Sequence of chain 5.E:
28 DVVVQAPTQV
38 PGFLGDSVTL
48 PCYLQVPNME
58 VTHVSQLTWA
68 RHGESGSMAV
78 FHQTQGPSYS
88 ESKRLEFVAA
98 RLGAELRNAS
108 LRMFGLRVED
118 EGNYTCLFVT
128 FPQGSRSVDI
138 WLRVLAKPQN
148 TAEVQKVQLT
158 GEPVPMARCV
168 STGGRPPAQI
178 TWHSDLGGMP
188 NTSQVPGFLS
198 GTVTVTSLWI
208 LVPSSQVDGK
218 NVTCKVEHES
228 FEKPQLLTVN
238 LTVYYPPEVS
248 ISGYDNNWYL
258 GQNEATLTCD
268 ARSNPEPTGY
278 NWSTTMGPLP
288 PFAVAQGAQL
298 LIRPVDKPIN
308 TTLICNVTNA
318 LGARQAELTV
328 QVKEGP

Binding-site contacts:
Ligand atom C1 contacts residue ASN188 of chain 5.E at 1.4 Å.
Ligand atom N2 contacts residue ASN188 of chain 5.E at 3.1 Å (h-bond).
Ligand atom C3 contacts residue ASN188 of chain 5.E at 3.9 Å.
Ligand atom O6 contacts residue ASN188 of chain 5.E at 4.5 Å.
Ligand atom O5 contacts residue ASN188 of chain 5.E at 2.3 Å (h-bond).
Ligand atom C4 contacts residue ASN188 of chain 5.E at 4.2 Å.
Ligand atom C5 contacts residue ASN188 of chain 5.E at 3.6 Å.
Ligand atom O7 contacts residue ASN188 of chain 5.E at 4.2 Å.
Ligand atom C2 contacts residue ASN188 of chain 5.E at 2.6 Å.
Ligand atom C7 contacts residue ASN188 of chain 5.E at 3.9 Å.

The protein below binds the small molecule below.
Small molecule (SMILES): CC(=O)N[C@H]1[C@H](O[C@H]2[C@H](O)[C@@H](NC(C)=O)CO[C@@H]2CO)O[C@H](CO)[C@@H](O)[C@@H]1O